Binding-site contacts:
Ligand atom C1 contacts residue THR162 of chain 1.B at 4.2 Å.
Ligand atom C1 contacts residue ASN163 of chain 1.B at 4.4 Å.
Ligand atom C5 contacts residue THR162 of chain 1.B at 4.1 Å.
Ligand atom O7 contacts residue ASN160 of chain 1.B at 3.9 Å.
Ligand atom C7 contacts residue ASN160 of chain 1.B at 4.0 Å.
Ligand atom O6 contacts residue THR162 of chain 1.B at 4.4 Å.
Ligand atom C6 contacts residue ASN160 of chain 1.B at 3.9 Å.
Ligand atom C2 contacts residue ASN160 of chain 1.B at 2.6 Å.
Ligand atom O5 contacts residue ASN160 of chain 1.B at 2.5 Å (h-bond).
Ligand atom O5 contacts residue ASN163 of chain 1.B at 3.8 Å.
Ligand atom C5 contacts residue ASN160 of chain 1.B at 3.6 Å.
Ligand atom O6 contacts residue ASN163 of chain 1.B at 4.1 Å.
Ligand atom O5 contacts residue THR162 of chain 1.B at 3.4 Å.
Ligand atom C4 contacts residue ASN160 of chain 1.B at 4.1 Å.
Ligand atom C3 contacts residue ASN160 of chain 1.B at 3.5 Å.
Ligand atom C1 contacts residue ASN160 of chain 1.B at 1.4 Å.
Ligand atom C6 contacts residue ASN163 of chain 1.B at 3.8 Å.
Ligand atom O3 contacts residue ASN160 of chain 1.B at 3.4 Å (h-bond).
Ligand atom N2 contacts residue ASN160 of chain 1.B at 3.6 Å.

This protein binds this small molecule.
Small molecule (SMILES): CC(=O)N[C@@H]1[C@@H](O)[C@H](O)[C@@H](CO)O[C@H]1O

Sequence of chain 1.B:
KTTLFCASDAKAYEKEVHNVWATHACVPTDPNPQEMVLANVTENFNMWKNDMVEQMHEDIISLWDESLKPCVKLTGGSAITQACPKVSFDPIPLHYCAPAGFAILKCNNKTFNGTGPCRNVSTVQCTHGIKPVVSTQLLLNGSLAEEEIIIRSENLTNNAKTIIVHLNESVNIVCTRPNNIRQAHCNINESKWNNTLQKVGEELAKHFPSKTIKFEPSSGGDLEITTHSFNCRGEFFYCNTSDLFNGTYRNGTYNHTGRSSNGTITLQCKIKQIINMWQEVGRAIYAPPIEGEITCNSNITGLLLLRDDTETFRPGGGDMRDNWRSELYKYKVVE